Sequence of chain 1.C:
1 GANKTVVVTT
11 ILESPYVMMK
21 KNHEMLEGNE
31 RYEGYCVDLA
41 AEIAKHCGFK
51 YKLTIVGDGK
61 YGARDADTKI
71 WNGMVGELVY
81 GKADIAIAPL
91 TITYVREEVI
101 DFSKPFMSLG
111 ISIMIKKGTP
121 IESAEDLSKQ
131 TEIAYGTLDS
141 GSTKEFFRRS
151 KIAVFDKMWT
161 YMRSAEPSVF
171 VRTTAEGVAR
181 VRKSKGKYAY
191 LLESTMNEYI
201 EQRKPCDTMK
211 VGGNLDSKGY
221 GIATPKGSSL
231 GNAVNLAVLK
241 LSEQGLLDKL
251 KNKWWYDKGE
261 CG

This small molecule binds to this protein.
Small molecule (SMILES): O=S1(=O)NCN(C2CC2)c2ccc(F)cc21

Binding-site contacts:
Ligand atom CAL contacts residue LYS218 of chain 1.C at 3.7 Å.
Ligand atom CAF contacts residue PRO105 of chain 1.C at 3.6 Å (hydrophobic).
Ligand atom CAK contacts residue PRO105 of chain 1.C at 3.7 Å (hydrophobic).
Ligand atom CAF contacts residue LYS218 of chain 1.C at 3.3 Å.
Ligand atom CAG contacts residue SER108 of chain 1.B at 3.7 Å.
Ligand atom FAC contacts residue MET107 of chain 1.C at 3.7 Å.
Ligand atom CAG contacts residue PHE106 of chain 1.B at 3.6 Å (hydrophobic).
Ligand atom CAI contacts residue SER217 of chain 1.C at 3.5 Å.
Ligand atom CAD contacts residue LYS218 of chain 1.C at 3.2 Å.
Ligand atom CAM contacts residue LYS218 of chain 1.C at 3.6 Å.
Ligand atom NAO contacts residue PRO105 of chain 1.B at 3.6 Å.
Ligand atom FAC contacts residue GLY219 of chain 1.C at 3.4 Å.
Ligand atom OAA contacts residue GLY219 of chain 1.C at 3.6 Å.
Ligand atom CAE contacts residue SER217 of chain 1.C at 3.6 Å.
Ligand atom CAH contacts residue PRO105 of chain 1.B at 3.7 Å (hydrophobic).
Ligand atom OAA contacts residue LYS218 of chain 1.C at 3.4 Å.
Ligand atom CAI contacts residue PRO105 of chain 1.B at 3.5 Å (hydrophobic).
Ligand atom OAB contacts residue LYS104 of chain 1.B at 3.4 Å.
Ligand atom NAJ contacts residue LEU239 of chain 1.B at 3.7 Å.
Ligand atom FAC contacts residue SER108 of chain 1.C at 3.2 Å.
Ligand atom CAE contacts residue 2J91 of chain 1.U at 3.7 Å.
Ligand atom CAE contacts residue LYS218 of chain 1.C at 3.8 Å.
Ligand atom FAC contacts residue PRO105 of chain 1.C at 3.1 Å.
Ligand atom CAD contacts residue 2J91 of chain 1.U at 3.4 Å.
Ligand atom CAK contacts residue 2J91 of chain 1.U at 3.8 Å.
Ligand atom CAD contacts residue SER108 of chain 1.C at 3.7 Å.
Ligand atom NAO contacts residue SER217 of chain 1.C at 3.4 Å (h-bond).
Ligand atom NAJ contacts residue PRO105 of chain 1.B at 3.0 Å (h-bond).
Ligand atom FAC contacts residue LYS218 of chain 1.C at 3.4 Å.
Ligand atom CAF contacts residue GLY219 of chain 1.C at 3.3 Å.
Ligand atom CAK contacts residue GLY219 of chain 1.C at 3.6 Å.
Ligand atom OAB contacts residue PRO105 of chain 1.B at 3.4 Å.
Ligand atom CAK contacts residue LYS218 of chain 1.C at 3.1 Å.
Ligand atom CAH contacts residue LEU247 of chain 1.B at 3.7 Å (hydrophobic).
Ligand atom CAG contacts residue MET107 of chain 1.B at 3.6 Å (hydrophobic).
Ligand atom FAC contacts residue 2J91 of chain 1.U at 3.7 Å.
Ligand atom CAN contacts residue SER217 of chain 1.C at 3.5 Å.
Ligand atom CAI contacts residue SER242 of chain 1.B at 3.3 Å.
Ligand atom CAM contacts residue PRO105 of chain 1.B at 3.7 Å (hydrophobic).
Ligand atom CAH contacts residue PHE106 of chain 1.B at 3.1 Å (hydrophobic).

Sequence of chain 1.B:
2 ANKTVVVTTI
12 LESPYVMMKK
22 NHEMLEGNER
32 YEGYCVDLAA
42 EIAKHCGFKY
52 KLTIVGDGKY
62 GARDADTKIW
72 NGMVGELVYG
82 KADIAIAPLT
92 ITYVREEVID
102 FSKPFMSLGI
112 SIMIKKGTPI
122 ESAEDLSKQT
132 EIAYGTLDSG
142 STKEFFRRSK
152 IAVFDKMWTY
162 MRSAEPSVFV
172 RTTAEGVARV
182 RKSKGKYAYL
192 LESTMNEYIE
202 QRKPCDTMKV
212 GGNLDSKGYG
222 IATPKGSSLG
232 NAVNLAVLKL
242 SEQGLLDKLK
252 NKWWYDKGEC